Sequence of chain 3.A:
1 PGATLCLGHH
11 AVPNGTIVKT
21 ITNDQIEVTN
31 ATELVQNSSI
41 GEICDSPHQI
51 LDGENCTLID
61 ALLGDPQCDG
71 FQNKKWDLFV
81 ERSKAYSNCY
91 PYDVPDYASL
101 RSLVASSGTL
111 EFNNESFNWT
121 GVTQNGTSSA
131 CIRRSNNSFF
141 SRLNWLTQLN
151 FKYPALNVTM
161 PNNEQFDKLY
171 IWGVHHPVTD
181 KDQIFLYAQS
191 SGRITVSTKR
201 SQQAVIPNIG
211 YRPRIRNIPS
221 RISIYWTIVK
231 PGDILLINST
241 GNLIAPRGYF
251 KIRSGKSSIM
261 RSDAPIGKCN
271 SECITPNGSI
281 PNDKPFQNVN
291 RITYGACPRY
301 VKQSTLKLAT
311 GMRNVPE

This small molecule binds to this protein.
Small molecule (SMILES): CC(=O)N[C@@H]1[C@@H](O)[C@H](O)[C@@H](CO)O[C@H]1O

Binding-site contacts:
Ligand atom O5 contacts residue ASN238 of chain 3.A at 2.4 Å (h-bond).
Ligand atom O5 contacts residue LEU156 of chain 3.A at 3.6 Å.
Ligand atom C1 contacts residue ASN238 of chain 3.A at 1.5 Å.
Ligand atom O7 contacts residue ASN238 of chain 3.A at 3.5 Å (h-bond).
Ligand atom C8 contacts residue ASN238 of chain 3.A at 3.9 Å.
Ligand atom O5 contacts residue ASN157 of chain 3.A at 3.5 Å.
Ligand atom C1 contacts residue ASN157 of chain 3.A at 3.8 Å.
Ligand atom C5 contacts residue ASN238 of chain 3.A at 3.7 Å.
Ligand atom C8 contacts residue THR195 of chain 3.A at 3.9 Å.
Ligand atom C6 contacts residue ASN157 of chain 3.A at 4.1 Å.
Ligand atom O7 contacts residue THR240 of chain 3.A at 3.3 Å.
Ligand atom C4 contacts residue ALA155 of chain 3.A at 3.9 Å (hydrophobic).
Ligand atom C1 contacts residue LEU156 of chain 3.A at 3.9 Å (hydrophobic).
Ligand atom C4 contacts residue ASN238 of chain 3.A at 4.3 Å.
Ligand atom O5 contacts residue ALA155 of chain 3.A at 4.3 Å.
Ligand atom N2 contacts residue ASN238 of chain 3.A at 2.8 Å (h-bond).
Ligand atom C5 contacts residue ALA155 of chain 3.A at 4.5 Å (hydrophobic).
Ligand atom C8 contacts residue ILE209 of chain 2.A at 3.9 Å (hydrophobic).
Ligand atom C6 contacts residue ALA155 of chain 3.A at 4.4 Å (hydrophobic).
Ligand atom O6 contacts residue ALA155 of chain 3.A at 3.2 Å (h-bond).
Ligand atom C3 contacts residue ASN238 of chain 3.A at 3.8 Å.
Ligand atom O7 contacts residue SER239 of chain 3.A at 4.1 Å.
Ligand atom C8 contacts residue ARG193 of chain 3.A at 3.3 Å.
Ligand atom O6 contacts residue ASN157 of chain 3.A at 4.0 Å.
Ligand atom C2 contacts residue ASN238 of chain 3.A at 2.5 Å.
Ligand atom C7 contacts residue THR240 of chain 3.A at 4.4 Å.
Ligand atom C5 contacts residue ASN157 of chain 3.A at 4.4 Å.
Ligand atom C7 contacts residue ASN238 of chain 3.A at 3.5 Å.

Sequence of chain 2.A:
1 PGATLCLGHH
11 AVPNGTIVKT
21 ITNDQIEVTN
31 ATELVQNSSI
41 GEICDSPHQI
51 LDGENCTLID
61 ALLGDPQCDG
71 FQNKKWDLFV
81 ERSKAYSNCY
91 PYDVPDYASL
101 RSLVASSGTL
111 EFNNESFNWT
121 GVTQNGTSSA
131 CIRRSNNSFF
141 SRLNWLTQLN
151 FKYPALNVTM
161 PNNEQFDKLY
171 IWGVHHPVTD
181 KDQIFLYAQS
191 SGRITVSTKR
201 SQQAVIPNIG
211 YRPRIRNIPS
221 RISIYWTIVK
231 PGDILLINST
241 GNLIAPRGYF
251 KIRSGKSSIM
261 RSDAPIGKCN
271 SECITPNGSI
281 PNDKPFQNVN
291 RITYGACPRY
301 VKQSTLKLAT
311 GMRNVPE